Sequence of chain 1.C:
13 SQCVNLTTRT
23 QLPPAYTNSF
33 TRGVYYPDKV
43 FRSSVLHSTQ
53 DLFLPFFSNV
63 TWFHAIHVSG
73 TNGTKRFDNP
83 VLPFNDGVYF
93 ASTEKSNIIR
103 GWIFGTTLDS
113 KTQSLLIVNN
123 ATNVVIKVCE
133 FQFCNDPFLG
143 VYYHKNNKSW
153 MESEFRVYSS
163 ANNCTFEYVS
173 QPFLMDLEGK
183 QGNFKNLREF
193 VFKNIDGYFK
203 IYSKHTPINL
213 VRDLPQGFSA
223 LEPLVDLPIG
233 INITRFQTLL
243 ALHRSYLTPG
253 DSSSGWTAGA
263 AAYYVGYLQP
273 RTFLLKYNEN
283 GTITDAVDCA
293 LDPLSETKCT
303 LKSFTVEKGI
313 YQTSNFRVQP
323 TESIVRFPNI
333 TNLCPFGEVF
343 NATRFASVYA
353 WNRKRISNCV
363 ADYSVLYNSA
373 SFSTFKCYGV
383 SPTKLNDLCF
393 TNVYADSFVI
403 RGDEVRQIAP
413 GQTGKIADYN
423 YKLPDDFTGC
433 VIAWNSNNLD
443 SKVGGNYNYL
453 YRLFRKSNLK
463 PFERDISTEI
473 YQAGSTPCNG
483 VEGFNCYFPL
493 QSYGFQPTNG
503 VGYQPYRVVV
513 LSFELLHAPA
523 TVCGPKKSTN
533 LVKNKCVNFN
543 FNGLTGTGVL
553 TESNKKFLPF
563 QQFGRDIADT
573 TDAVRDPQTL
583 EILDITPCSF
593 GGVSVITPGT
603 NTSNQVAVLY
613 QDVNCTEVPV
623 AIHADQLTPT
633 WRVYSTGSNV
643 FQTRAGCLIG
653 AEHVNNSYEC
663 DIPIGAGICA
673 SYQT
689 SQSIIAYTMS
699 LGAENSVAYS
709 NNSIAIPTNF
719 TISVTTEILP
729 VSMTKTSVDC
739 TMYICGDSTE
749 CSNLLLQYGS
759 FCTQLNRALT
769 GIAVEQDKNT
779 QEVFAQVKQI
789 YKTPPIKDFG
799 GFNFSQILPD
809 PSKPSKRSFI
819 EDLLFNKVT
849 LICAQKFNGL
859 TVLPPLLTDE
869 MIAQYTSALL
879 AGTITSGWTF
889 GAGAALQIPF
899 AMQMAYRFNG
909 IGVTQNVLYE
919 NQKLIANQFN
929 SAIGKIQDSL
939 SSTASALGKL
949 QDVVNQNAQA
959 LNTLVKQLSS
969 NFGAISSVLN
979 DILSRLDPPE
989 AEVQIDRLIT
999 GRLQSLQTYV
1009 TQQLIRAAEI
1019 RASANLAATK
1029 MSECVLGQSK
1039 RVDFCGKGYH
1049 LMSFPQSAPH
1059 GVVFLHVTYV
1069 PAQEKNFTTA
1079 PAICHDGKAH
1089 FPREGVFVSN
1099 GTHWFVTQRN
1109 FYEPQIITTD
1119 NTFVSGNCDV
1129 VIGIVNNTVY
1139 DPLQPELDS

Binding-site contacts:
Ligand atom C5 contacts residue ASN1074 of chain 1.C at 3.7 Å.
Ligand atom O3 contacts residue ALA706 of chain 1.C at 4.1 Å.
Ligand atom C3 contacts residue ASN1074 of chain 1.C at 3.8 Å.
Ligand atom O5 contacts residue ASN1074 of chain 1.C at 2.4 Å (h-bond).
Ligand atom C1 contacts residue ASN1074 of chain 1.C at 1.4 Å.
Ligand atom O7 contacts residue ASN1074 of chain 1.C at 4.1 Å.
Ligand atom O6 contacts residue ALA706 of chain 1.C at 3.7 Å.
Ligand atom C4 contacts residue ASN1074 of chain 1.C at 4.2 Å.
Ligand atom C8 contacts residue ASN1074 of chain 1.C at 3.8 Å.
Ligand atom N2 contacts residue ASN1074 of chain 1.C at 2.9 Å (h-bond).
Ligand atom C8 contacts residue SER711 of chain 1.C at 3.8 Å.
Ligand atom C7 contacts residue ASN1074 of chain 1.C at 3.5 Å.
Ligand atom C2 contacts residue ASN1074 of chain 1.C at 2.4 Å.

A protein and the small-molecule ligand that binds it are described below.
Small molecule (SMILES): CC(=O)N[C@H]1[C@H](O[C@H]2[C@H](O[C@@H]3O[C@@H](C)[C@@H](O)[C@@H](O)[C@@H]3O)[C@@H](NC(C)=O)CO[C@@H]2CO)O[C@H](CO)[C@@H](O)[C@@H]1O